Sequence of chain 1.A:
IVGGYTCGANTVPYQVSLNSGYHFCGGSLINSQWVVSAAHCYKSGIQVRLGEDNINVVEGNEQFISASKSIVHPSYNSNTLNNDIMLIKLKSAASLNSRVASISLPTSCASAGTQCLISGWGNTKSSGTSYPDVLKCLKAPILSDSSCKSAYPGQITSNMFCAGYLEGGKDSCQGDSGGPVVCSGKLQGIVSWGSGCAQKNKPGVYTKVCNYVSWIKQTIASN

This protein binds this small molecule.
Small molecule (SMILES): O[C@@H]1[C@@H](O)[C@@H](O)OC[C@H]1O

Binding-site contacts:
Ligand atom O3 contacts residue TRP193 of chain 1.A at 3.8 Å.
Ligand atom C2 contacts residue ASN79 of chain 1.A at 4.0 Å.
Ligand atom O2 contacts residue GLN155 of chain 1.A at 3.5 Å.
Ligand atom C4 contacts residue GLN155 of chain 1.A at 4.2 Å.
Ligand atom O5 contacts residue ASN79 of chain 1.A at 3.9 Å.
Ligand atom O2 contacts residue THR80 of chain 1.A at 4.3 Å.
Ligand atom C2 contacts residue THR80 of chain 1.A at 4.4 Å.
Ligand atom O4 contacts residue GLN155 of chain 1.A at 4.0 Å.
Ligand atom O1 contacts residue GLN155 of chain 1.A at 4.5 Å.
Ligand atom C2 contacts residue GLN155 of chain 1.A at 4.2 Å.
Ligand atom C1 contacts residue ASN79 of chain 1.A at 4.0 Å.
Ligand atom C3 contacts residue GLN155 of chain 1.A at 3.3 Å.
Ligand atom O3 contacts residue GLN155 of chain 1.A at 2.5 Å (h-bond).